Binding-site contacts:
Ligand atom O7 contacts residue ASN259 of chain 30.L at 2.9 Å (h-bond).
Ligand atom C8 contacts residue LYS181 of chain 30.K at 4.3 Å.
Ligand atom C7 contacts residue ASN259 of chain 30.L at 3.1 Å.
Ligand atom C1 contacts residue ASN259 of chain 30.L at 1.4 Å.
Ligand atom C2 contacts residue ASN259 of chain 30.L at 2.4 Å.
Ligand atom C3 contacts residue ASN259 of chain 30.L at 3.8 Å.
Ligand atom O7 contacts residue LYS181 of chain 30.K at 4.3 Å.
Ligand atom N2 contacts residue ASN259 of chain 30.L at 2.9 Å (h-bond).
Ligand atom O6 contacts residue ASN259 of chain 30.L at 4.2 Å.
Ligand atom C4 contacts residue ASN259 of chain 30.L at 4.2 Å.
Ligand atom O7 contacts residue THR116 of chain 30.K at 3.9 Å.
Ligand atom C8 contacts residue ASN259 of chain 30.L at 4.4 Å.
Ligand atom O5 contacts residue ASN259 of chain 30.L at 2.3 Å (h-bond).
Ligand atom C5 contacts residue ASN259 of chain 30.L at 3.7 Å.

Sequence of chain 30.L:
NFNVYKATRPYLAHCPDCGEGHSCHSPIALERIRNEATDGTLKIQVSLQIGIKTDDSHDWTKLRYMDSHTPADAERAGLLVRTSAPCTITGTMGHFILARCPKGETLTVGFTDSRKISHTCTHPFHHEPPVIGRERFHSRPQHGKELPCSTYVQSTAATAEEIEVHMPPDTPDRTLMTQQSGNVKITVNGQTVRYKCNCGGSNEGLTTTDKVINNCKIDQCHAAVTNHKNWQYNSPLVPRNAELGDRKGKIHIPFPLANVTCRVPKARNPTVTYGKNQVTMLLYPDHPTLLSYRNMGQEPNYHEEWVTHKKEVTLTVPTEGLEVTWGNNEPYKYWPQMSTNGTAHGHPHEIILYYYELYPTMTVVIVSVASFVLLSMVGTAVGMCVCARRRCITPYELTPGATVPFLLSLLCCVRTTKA

Sequence of chain 30.K:
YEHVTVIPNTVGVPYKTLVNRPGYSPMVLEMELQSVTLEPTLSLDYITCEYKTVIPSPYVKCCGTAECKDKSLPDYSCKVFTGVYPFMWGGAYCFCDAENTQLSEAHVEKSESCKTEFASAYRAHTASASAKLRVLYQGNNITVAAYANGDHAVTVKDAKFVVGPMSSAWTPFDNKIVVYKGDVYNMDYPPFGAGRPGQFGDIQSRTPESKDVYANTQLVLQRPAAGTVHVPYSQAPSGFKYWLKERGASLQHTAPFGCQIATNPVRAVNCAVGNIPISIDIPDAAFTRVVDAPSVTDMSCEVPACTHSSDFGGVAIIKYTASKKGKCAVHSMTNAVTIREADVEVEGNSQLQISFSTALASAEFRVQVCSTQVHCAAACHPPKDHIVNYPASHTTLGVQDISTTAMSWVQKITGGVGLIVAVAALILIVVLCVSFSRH

The protein below binds the small molecule below.
Small molecule (SMILES): CC(=O)N[C@@H]1[C@@H](O)[C@H](O)[C@@H](CO)O[C@H]1O